Sequence of chain 1.L:
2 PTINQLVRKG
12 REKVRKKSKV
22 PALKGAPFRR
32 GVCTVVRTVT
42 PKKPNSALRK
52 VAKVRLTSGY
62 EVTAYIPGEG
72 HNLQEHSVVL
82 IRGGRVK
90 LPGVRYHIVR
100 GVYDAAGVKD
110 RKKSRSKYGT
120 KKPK

Binding-site contacts:
Ligand atom O2' contacts residue MG1 of chain 1.BI at 2.1 Å.
Ligand atom O2' contacts residue ARG24 of chain 1.E at 4.2 Å.
Ligand atom C2' contacts residue MG1 of chain 1.BI at 3.5 Å.
Ligand atom C8 contacts residue ARG24 of chain 1.E at 4.5 Å.
Ligand atom O3' contacts residue ARG24 of chain 1.E at 3.5 Å (salt-bridge).
Ligand atom O3' contacts residue PRO45 of chain 1.L at 4.5 Å.
Ligand atom C4' contacts residue PRO45 of chain 1.L at 4.5 Å (hydrophobic).
Ligand atom O2' contacts residue PRO45 of chain 1.L at 3.8 Å.
Ligand atom C2' contacts residue ARG24 of chain 1.E at 3.6 Å.
Ligand atom O2' contacts residue GLN162 of chain 1.C at 4.5 Å.
Ligand atom C3' contacts residue MG1 of chain 1.BI at 4.4 Å.
Ligand atom C1' contacts residue MG1 of chain 1.BI at 4.1 Å.
Ligand atom C4' contacts residue MG1 of chain 1.BI at 4.4 Å.
Ligand atom C3' contacts residue ARG24 of chain 1.E at 3.6 Å.

Sequence of chain 1.C:
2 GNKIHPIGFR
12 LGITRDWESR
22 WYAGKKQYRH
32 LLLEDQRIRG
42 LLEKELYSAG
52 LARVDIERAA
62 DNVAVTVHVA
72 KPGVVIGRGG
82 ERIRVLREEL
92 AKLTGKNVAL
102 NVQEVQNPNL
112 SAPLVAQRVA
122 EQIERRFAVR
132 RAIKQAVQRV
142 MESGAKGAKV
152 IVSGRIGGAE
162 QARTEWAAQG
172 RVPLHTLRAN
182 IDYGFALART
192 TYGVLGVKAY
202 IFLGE

A protein and the small-molecule ligand that binds it are described below.
Small molecule (SMILES): Nc1ccn([C@@H]2O[C@H](CO[P](=O)(O)O[C@H]3[C@@H](O)[C@H](n4ccc(N)nc4=O)O[C@@H]3CO[P](=O)(O)O[C@H]3[C@@H](O)[C@H](n4cnc5c(=O)nc(N)[nH]c54)O[C@@H]3CO[P](=O)(O)O[C@H]3[C@@H](O)[C@H](n4ccc(=O)[nH]c4=O)O[C@@H]3CO[P](=O)(O)O[C@H]3[C@@H](O)[C@H](n4cnc5c(N)ncnc54)O[C@@H]3COP(=O)=O)[C@@H](O[P](=O)(O)OC[C@H]3O[C@@H](n4ccc(N)nc4=O)[C@H](O)[C@@H]3O[P](=O)(O)OC[C@H]3O[C@@H](n4ccc(=O)[nH]c4=O)[C@H](O)[C@@H]3O[P](=O)(O)OC[C@H]3O[C@@H](n4cnc5c(N)ncnc54)[C@H](O)[C@@H]3O)[C@H]2O)c(=O)n1

Sequence of chain 1.E:
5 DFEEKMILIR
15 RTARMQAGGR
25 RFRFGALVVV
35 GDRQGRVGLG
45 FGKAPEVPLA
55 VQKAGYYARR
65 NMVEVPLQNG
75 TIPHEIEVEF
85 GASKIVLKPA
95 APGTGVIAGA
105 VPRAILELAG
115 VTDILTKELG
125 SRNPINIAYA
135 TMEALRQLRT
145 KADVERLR